Sequence of chain 1.F:
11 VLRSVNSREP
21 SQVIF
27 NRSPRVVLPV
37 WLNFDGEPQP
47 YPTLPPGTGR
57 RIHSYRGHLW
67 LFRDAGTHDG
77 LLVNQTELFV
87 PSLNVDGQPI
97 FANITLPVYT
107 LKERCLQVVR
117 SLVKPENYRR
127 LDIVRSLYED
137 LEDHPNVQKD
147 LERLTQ

The protein below binds the small molecule below.
Small molecule (SMILES): Cc1ncsc1-c1ccc(CNC(=O)[C@@H]2C[C@@H](O)CN2C(=O)CC(C)(C)C)cc1

Binding-site contacts:
Ligand atom CG contacts residue HIS64 of chain 1.F at 3.7 Å.
Ligand atom SAS contacts residue PRO48 of chain 1.F at 4.0 Å.
Ligand atom CB contacts residue SER60 of chain 1.F at 4.0 Å.
Ligand atom SAS contacts residue PHE25 of chain 1.F at 4.0 Å.
Ligand atom C contacts residue HIS59 of chain 1.F at 3.5 Å.
Ligand atom CD2 contacts residue TYR47 of chain 1.F at 3.5 Å (hydrophobic).
Ligand atom CAL contacts residue PRO48 of chain 1.F at 3.1 Å (hydrophobic).
Ligand atom CAM contacts residue HIS59 of chain 1.F at 3.8 Å.
Ligand atom CAV contacts residue TYR47 of chain 1.F at 3.9 Å (hydrophobic).
Ligand atom CAY contacts residue ILE58 of chain 1.F at 3.7 Å (hydrophobic).
Ligand atom OD1 contacts residue SER60 of chain 1.F at 2.6 Å (h-bond).
Ligand atom NAR contacts residue HIS59 of chain 1.F at 2.8 Å (h-bond).
Ligand atom CB contacts residue TRP66 of chain 1.F at 3.4 Å (hydrophobic).
Ligand atom CAX contacts residue ILE58 of chain 1.F at 3.9 Å (hydrophobic).
Ligand atom CB contacts residue TYR47 of chain 1.F at 3.6 Å (hydrophobic).
Ligand atom CAH contacts residue TYR47 of chain 1.F at 3.8 Å (hydrophobic).
Ligand atom CAD contacts residue TYR47 of chain 1.F at 3.7 Å (hydrophobic).
Ligand atom CAL contacts residue LEU50 of chain 1.F at 3.9 Å (hydrophobic).
Ligand atom CG contacts residue SER60 of chain 1.F at 3.6 Å.
Ligand atom CB contacts residue HIS59 of chain 1.F at 3.5 Å.
Ligand atom CG contacts residue TRP37 of chain 1.F at 3.8 Å (hydrophobic).
Ligand atom CAX contacts residue TYR47 of chain 1.F at 3.8 Å (hydrophobic).
Ligand atom N contacts residue TYR47 of chain 1.F at 3.7 Å.
Ligand atom SAS contacts residue TYR47 of chain 1.F at 3.8 Å.
Ligand atom CAH contacts residue HIS59 of chain 1.F at 3.6 Å.
Ligand atom CD2 contacts residue TRP37 of chain 1.F at 3.5 Å (hydrophobic).
Ligand atom CG contacts residue TRP66 of chain 1.F at 3.5 Å (hydrophobic).
Ligand atom OD1 contacts residue TYR61 of chain 1.F at 3.6 Å.
Ligand atom C contacts residue TYR47 of chain 1.F at 3.5 Å (hydrophobic).
Ligand atom OAE contacts residue TYR61 of chain 1.F at 3.6 Å.
Ligand atom CAW contacts residue ILE58 of chain 1.F at 3.9 Å (hydrophobic).
Ligand atom CD2 contacts residue HIS64 of chain 1.F at 3.8 Å.
Ligand atom CAT contacts residue TYR61 of chain 1.F at 3.8 Å (hydrophobic).
Ligand atom CAJ contacts residue ILE58 of chain 1.F at 3.5 Å (hydrophobic).
Ligand atom NAQ contacts residue PRO48 of chain 1.F at 3.9 Å.
Ligand atom OD1 contacts residue HIS64 of chain 1.F at 2.8 Å (h-bond).
Ligand atom O contacts residue TYR47 of chain 1.F at 2.6 Å (h-bond).
Ligand atom CA contacts residue HIS59 of chain 1.F at 3.3 Å.
Ligand atom CAJ contacts residue TYR47 of chain 1.F at 3.7 Å (hydrophobic).
Ligand atom CA contacts residue TYR47 of chain 1.F at 3.8 Å (hydrophobic).